Binding-site contacts:
Ligand atom C3A contacts residue PHE186 of chain 16.A at 3.1 Å (hydrophobic).
Ligand atom C3C contacts residue TYR128 of chain 16.A at 3.1 Å (hydrophobic).
Ligand atom C1C contacts residue TYR197 of chain 16.A at 3.7 Å (hydrophobic).
Ligand atom CM6 contacts residue TYR152 of chain 16.A at 3.4 Å (hydrophobic).
Ligand atom N1A contacts residue PHE186 of chain 16.A at 3.5 Å.
Ligand atom F2 contacts residue VAL176 of chain 16.A at 2.7 Å.
Ligand atom C2C contacts residue TYR128 of chain 16.A at 3.2 Å (hydrophobic).
Ligand atom C5B contacts residue TYR152 of chain 16.A at 3.4 Å (hydrophobic).
Ligand atom F3 contacts residue VAL176 of chain 16.A at 3.6 Å.
Ligand atom F3 contacts residue ALA150 of chain 16.A at 3.0 Å.
Ligand atom CM2 contacts residue TYR128 of chain 16.A at 3.4 Å (hydrophobic).
Ligand atom O1 contacts residue MET221 of chain 16.A at 3.7 Å.
Ligand atom CM4 contacts residue VAL176 of chain 16.A at 3.7 Å (hydrophobic).
Ligand atom N1A contacts residue ALA24 of chain 16.C at 3.3 Å.
Ligand atom O1A contacts residue ALA24 of chain 16.C at 3.4 Å.
Ligand atom F1 contacts residue PHE186 of chain 16.A at 3.3 Å.
Ligand atom C1C contacts residue TYR128 of chain 16.A at 3.3 Å (hydrophobic).
Ligand atom N3A contacts residue TYR152 of chain 16.A at 3.5 Å.
Ligand atom C3 contacts residue LEU106 of chain 16.A at 3.4 Å (hydrophobic).
Ligand atom CM4 contacts residue PHE186 of chain 16.A at 3.5 Å (hydrophobic).
Ligand atom CM2 contacts residue MET224 of chain 16.A at 3.5 Å (hydrophobic).
Ligand atom N3A contacts residue PHE186 of chain 16.A at 3.1 Å.
Ligand atom C2A contacts residue TYR152 of chain 16.A at 3.5 Å (hydrophobic).
Ligand atom O1A contacts residue PHE186 of chain 16.A at 3.4 Å.
Ligand atom C4B contacts residue TYR152 of chain 16.A at 3.6 Å (hydrophobic).
Ligand atom C4 contacts residue TYR197 of chain 16.A at 3.7 Å (hydrophobic).
Ligand atom F3 contacts residue TYR152 of chain 16.A at 3.6 Å.
Ligand atom F3 contacts residue SER175 of chain 16.A at 2.8 Å.
Ligand atom C3B contacts residue MET224 of chain 16.A at 3.6 Å (hydrophobic).
Ligand atom O1A contacts residue PRO174 of chain 16.A at 3.4 Å.
Ligand atom C2A contacts residue PHE186 of chain 16.A at 3.3 Å (hydrophobic).
Ligand atom F1 contacts residue MET224 of chain 16.A at 3.7 Å.
Ligand atom CM3 contacts residue ASN219 of chain 16.A at 3.5 Å.
Ligand atom CM4 contacts residue ALA150 of chain 16.A at 3.7 Å (hydrophobic).
Ligand atom N1A contacts residue PRO174 of chain 16.A at 3.5 Å.
Ligand atom C6B contacts residue TYR152 of chain 16.A at 3.6 Å (hydrophobic).
Ligand atom CM6 contacts residue VAL191 of chain 16.A at 3.7 Å (hydrophobic).
Ligand atom F3 contacts residue PRO174 of chain 16.A at 3.1 Å.
Ligand atom F2 contacts residue PHE186 of chain 16.A at 3.1 Å.
Ligand atom C4 contacts residue LEU106 of chain 16.A at 3.3 Å (hydrophobic).

A protein and the small-molecule ligand that binds it are described below.
Small molecule (SMILES): Cc1cc(CCCOc2c(C)cc(-c3noc(C(F)(F)F)n3)cc2C)on1

Sequence of chain 16.A:
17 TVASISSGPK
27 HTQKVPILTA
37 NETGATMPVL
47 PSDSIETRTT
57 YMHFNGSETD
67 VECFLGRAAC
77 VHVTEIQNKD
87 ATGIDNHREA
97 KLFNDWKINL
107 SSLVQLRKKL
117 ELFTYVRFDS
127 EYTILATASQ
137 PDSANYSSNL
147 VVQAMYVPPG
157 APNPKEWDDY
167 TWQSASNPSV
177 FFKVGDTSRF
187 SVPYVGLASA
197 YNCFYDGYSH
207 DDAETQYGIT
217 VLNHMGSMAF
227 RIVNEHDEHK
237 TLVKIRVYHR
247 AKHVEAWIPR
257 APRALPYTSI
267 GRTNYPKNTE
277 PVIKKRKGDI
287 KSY

Sequence of chain 17.C:
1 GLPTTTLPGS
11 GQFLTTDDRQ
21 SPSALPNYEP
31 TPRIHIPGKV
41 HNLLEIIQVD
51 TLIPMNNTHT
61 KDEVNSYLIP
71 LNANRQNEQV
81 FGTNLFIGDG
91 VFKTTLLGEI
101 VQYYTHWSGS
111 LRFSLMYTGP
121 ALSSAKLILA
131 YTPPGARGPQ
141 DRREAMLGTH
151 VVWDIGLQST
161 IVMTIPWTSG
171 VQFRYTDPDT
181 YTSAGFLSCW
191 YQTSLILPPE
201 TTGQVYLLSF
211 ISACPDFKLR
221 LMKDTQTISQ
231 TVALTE

Sequence of chain 16.C:
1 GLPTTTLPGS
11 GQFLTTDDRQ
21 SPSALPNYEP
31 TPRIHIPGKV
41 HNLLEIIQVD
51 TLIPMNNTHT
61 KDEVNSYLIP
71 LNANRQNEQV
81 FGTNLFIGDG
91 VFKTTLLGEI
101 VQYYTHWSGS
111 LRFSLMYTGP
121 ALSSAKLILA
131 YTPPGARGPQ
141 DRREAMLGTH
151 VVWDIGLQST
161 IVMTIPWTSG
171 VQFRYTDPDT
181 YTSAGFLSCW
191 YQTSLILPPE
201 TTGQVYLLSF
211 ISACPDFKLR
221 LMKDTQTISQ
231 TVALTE